A protein and the small-molecule ligand that binds it are described below.
Small molecule (SMILES): CCCCCCCCCCCC[N+](C)(C)CCCS(=O)(=O)O

Sequence of chain 55.A:
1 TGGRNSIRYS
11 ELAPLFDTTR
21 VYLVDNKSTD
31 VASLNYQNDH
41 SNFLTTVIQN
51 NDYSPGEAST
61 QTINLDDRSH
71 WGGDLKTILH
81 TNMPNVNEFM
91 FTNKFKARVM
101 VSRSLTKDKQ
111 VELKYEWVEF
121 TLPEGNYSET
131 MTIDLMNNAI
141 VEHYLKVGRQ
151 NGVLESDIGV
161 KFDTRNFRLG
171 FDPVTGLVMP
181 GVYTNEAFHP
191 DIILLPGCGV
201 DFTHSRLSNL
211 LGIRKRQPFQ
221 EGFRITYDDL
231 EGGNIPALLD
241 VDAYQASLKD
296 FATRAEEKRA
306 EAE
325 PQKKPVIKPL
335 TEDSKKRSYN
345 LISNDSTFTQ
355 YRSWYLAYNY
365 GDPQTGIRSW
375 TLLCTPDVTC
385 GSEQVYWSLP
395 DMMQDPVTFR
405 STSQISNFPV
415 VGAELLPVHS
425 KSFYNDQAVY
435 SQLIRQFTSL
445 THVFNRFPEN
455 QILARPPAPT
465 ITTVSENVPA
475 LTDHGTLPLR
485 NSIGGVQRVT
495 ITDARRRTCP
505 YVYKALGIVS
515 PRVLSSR

Binding-site contacts:
Ligand atom N1 contacts residue TRP117 of chain 55.A at 4.1 Å.
Ligand atom C3 contacts residue ARG224 of chain 55.A at 3.5 Å.
Ligand atom C3 contacts residue TRP117 of chain 55.A at 3.5 Å (hydrophobic).
Ligand atom C16 contacts residue TRP117 of chain 55.A at 3.7 Å (hydrophobic).
Ligand atom N1 contacts residue ARG98 of chain 55.A at 4.3 Å.
Ligand atom C15 contacts residue TRP117 of chain 55.A at 4.2 Å (hydrophobic).
Ligand atom O1S contacts residue THR226 of chain 55.A at 4.3 Å.
Ligand atom C14 contacts residue ARG224 of chain 55.A at 4.5 Å.
Ligand atom C15 contacts residue ARG224 of chain 55.A at 3.3 Å.
Ligand atom C2 contacts residue ARG98 of chain 55.A at 3.4 Å.
Ligand atom C3 contacts residue ARG98 of chain 55.A at 3.2 Å.
Ligand atom O1S contacts residue ARG98 of chain 55.A at 3.6 Å.
Ligand atom C16 contacts residue ARG224 of chain 55.A at 4.0 Å.
Ligand atom C13 contacts residue ARG224 of chain 55.A at 4.1 Å.
Ligand atom C1 contacts residue ARG224 of chain 55.A at 3.8 Å.
Ligand atom C1 contacts residue ARG98 of chain 55.A at 3.2 Å.
Ligand atom N1 contacts residue ARG224 of chain 55.A at 4.2 Å.
Ligand atom C2 contacts residue ARG224 of chain 55.A at 3.8 Å.
Ligand atom S1 contacts residue ARG98 of chain 55.A at 4.4 Å.
Ligand atom O3S contacts residue THR226 of chain 55.A at 4.0 Å.
Ligand atom O1S contacts residue ASP228 of chain 55.A at 3.6 Å.